Binding-site contacts:
Ligand atom C11 contacts residue ALA253 of chain 29.A at 3.6 Å (hydrophobic).
Ligand atom O1B contacts residue ARG232 of chain 29.A at 2.5 Å (salt-bridge).
Ligand atom O10 contacts residue SER52 of chain 19.A at 4.4 Å.
Ligand atom O2 contacts residue ASN231 of chain 29.A at 4.2 Å.
Ligand atom C2 contacts residue ASN284 of chain 19.A at 3.9 Å.
Ligand atom O2 contacts residue THR286 of chain 19.A at 4.0 Å.
Ligand atom C3 contacts residue TRP287 of chain 19.A at 4.1 Å (hydrophobic).
Ligand atom O1A contacts residue THR286 of chain 19.A at 4.2 Å.
Ligand atom C3 contacts residue THR286 of chain 19.A at 3.5 Å.
Ligand atom C11 contacts residue GLY254 of chain 29.A at 3.6 Å.
Ligand atom O2 contacts residue ARG232 of chain 29.A at 4.5 Å.
Ligand atom O2 contacts residue TRP287 of chain 19.A at 4.5 Å.
Ligand atom O1A contacts residue ASN231 of chain 29.A at 2.7 Å (h-bond).
Ligand atom C2 contacts residue ASN231 of chain 29.A at 4.0 Å.
Ligand atom O4 contacts residue ASN231 of chain 29.A at 4.2 Å.
Ligand atom C2 contacts residue THR286 of chain 19.A at 4.2 Å.
Ligand atom O10 contacts residue ASN55 of chain 19.A at 3.4 Å (h-bond).
Ligand atom O1A contacts residue ASN284 of chain 19.A at 4.5 Å.
Ligand atom C11 contacts residue ASN55 of chain 19.A at 3.2 Å.
Ligand atom O1A contacts residue ARG232 of chain 29.A at 3.5 Å.
Ligand atom O10 contacts residue SER256 of chain 29.A at 3.5 Å (h-bond).
Ligand atom C4 contacts residue ASN231 of chain 29.A at 3.5 Å.
Ligand atom C10 contacts residue ASN55 of chain 19.A at 3.8 Å.
Ligand atom O1B contacts residue ASN231 of chain 29.A at 4.3 Å.
Ligand atom C4 contacts residue VAL257 of chain 29.A at 4.4 Å (hydrophobic).
Ligand atom C1 contacts residue ASN231 of chain 29.A at 3.6 Å.
Ligand atom C11 contacts residue SER256 of chain 29.A at 4.3 Å.
Ligand atom C10 contacts residue SER256 of chain 29.A at 4.2 Å.
Ligand atom C1 contacts residue ARG232 of chain 29.A at 3.6 Å.
Ligand atom O4 contacts residue TRP287 of chain 19.A at 4.1 Å.
Ligand atom O1B contacts residue ASN284 of chain 19.A at 3.7 Å.
Ligand atom C1 contacts residue ASN284 of chain 19.A at 3.8 Å.
Ligand atom O2 contacts residue ASN284 of chain 19.A at 3.0 Å (h-bond).
Ligand atom O4 contacts residue VAL257 of chain 29.A at 3.1 Å.
Ligand atom C5 contacts residue ASN231 of chain 29.A at 4.5 Å.
Ligand atom C3 contacts residue ASN231 of chain 29.A at 3.9 Å.

This small molecule binds to this protein.
Small molecule (SMILES): CC(=O)N[C@H]1[C@H]([C@H](O)[C@H](O)CO)O[C@@](O)(C(=O)O)C[C@@H]1O

Sequence of chain 29.A:
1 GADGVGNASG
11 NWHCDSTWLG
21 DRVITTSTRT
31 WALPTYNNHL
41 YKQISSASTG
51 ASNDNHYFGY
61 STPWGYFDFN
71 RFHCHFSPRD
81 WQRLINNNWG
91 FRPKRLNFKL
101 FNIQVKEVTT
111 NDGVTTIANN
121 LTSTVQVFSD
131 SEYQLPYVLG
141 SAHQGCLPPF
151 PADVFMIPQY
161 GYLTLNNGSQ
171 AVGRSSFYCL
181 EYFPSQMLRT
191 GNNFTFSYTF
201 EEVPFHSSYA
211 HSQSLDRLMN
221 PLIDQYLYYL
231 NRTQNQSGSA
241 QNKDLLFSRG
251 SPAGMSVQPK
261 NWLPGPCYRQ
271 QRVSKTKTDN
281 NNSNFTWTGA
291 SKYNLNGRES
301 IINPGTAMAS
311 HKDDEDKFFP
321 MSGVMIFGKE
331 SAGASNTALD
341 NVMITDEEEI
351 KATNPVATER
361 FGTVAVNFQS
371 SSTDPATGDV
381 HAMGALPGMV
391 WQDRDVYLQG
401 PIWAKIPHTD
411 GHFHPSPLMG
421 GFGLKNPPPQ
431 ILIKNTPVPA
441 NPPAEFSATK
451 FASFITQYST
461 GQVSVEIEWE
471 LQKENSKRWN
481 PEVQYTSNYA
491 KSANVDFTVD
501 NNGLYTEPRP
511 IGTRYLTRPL

Sequence of chain 19.A:
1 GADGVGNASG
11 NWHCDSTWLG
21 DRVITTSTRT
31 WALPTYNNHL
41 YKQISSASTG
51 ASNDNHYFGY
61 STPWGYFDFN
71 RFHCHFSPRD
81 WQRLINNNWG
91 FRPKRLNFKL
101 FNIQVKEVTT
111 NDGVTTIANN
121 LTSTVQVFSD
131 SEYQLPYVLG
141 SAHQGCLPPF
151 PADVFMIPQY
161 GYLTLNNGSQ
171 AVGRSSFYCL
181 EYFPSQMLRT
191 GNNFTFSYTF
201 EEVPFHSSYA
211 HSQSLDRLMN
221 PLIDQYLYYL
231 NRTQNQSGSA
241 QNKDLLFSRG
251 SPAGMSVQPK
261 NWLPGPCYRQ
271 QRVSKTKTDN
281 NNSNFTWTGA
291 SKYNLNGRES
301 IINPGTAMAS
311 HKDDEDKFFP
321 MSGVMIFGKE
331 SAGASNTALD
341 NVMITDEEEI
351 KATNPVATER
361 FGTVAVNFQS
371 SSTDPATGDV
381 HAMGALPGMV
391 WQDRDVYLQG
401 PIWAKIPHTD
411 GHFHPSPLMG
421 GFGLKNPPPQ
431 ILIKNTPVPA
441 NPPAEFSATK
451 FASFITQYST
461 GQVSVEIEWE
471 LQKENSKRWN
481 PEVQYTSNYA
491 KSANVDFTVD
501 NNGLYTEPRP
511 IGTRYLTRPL